The protein below binds the small molecule below.
Small molecule (SMILES): CC(=O)N[C@@H]1[C@@H](O)[C@H](O)[C@@H](CO)O[C@H]1O

Sequence of chain 1.B:
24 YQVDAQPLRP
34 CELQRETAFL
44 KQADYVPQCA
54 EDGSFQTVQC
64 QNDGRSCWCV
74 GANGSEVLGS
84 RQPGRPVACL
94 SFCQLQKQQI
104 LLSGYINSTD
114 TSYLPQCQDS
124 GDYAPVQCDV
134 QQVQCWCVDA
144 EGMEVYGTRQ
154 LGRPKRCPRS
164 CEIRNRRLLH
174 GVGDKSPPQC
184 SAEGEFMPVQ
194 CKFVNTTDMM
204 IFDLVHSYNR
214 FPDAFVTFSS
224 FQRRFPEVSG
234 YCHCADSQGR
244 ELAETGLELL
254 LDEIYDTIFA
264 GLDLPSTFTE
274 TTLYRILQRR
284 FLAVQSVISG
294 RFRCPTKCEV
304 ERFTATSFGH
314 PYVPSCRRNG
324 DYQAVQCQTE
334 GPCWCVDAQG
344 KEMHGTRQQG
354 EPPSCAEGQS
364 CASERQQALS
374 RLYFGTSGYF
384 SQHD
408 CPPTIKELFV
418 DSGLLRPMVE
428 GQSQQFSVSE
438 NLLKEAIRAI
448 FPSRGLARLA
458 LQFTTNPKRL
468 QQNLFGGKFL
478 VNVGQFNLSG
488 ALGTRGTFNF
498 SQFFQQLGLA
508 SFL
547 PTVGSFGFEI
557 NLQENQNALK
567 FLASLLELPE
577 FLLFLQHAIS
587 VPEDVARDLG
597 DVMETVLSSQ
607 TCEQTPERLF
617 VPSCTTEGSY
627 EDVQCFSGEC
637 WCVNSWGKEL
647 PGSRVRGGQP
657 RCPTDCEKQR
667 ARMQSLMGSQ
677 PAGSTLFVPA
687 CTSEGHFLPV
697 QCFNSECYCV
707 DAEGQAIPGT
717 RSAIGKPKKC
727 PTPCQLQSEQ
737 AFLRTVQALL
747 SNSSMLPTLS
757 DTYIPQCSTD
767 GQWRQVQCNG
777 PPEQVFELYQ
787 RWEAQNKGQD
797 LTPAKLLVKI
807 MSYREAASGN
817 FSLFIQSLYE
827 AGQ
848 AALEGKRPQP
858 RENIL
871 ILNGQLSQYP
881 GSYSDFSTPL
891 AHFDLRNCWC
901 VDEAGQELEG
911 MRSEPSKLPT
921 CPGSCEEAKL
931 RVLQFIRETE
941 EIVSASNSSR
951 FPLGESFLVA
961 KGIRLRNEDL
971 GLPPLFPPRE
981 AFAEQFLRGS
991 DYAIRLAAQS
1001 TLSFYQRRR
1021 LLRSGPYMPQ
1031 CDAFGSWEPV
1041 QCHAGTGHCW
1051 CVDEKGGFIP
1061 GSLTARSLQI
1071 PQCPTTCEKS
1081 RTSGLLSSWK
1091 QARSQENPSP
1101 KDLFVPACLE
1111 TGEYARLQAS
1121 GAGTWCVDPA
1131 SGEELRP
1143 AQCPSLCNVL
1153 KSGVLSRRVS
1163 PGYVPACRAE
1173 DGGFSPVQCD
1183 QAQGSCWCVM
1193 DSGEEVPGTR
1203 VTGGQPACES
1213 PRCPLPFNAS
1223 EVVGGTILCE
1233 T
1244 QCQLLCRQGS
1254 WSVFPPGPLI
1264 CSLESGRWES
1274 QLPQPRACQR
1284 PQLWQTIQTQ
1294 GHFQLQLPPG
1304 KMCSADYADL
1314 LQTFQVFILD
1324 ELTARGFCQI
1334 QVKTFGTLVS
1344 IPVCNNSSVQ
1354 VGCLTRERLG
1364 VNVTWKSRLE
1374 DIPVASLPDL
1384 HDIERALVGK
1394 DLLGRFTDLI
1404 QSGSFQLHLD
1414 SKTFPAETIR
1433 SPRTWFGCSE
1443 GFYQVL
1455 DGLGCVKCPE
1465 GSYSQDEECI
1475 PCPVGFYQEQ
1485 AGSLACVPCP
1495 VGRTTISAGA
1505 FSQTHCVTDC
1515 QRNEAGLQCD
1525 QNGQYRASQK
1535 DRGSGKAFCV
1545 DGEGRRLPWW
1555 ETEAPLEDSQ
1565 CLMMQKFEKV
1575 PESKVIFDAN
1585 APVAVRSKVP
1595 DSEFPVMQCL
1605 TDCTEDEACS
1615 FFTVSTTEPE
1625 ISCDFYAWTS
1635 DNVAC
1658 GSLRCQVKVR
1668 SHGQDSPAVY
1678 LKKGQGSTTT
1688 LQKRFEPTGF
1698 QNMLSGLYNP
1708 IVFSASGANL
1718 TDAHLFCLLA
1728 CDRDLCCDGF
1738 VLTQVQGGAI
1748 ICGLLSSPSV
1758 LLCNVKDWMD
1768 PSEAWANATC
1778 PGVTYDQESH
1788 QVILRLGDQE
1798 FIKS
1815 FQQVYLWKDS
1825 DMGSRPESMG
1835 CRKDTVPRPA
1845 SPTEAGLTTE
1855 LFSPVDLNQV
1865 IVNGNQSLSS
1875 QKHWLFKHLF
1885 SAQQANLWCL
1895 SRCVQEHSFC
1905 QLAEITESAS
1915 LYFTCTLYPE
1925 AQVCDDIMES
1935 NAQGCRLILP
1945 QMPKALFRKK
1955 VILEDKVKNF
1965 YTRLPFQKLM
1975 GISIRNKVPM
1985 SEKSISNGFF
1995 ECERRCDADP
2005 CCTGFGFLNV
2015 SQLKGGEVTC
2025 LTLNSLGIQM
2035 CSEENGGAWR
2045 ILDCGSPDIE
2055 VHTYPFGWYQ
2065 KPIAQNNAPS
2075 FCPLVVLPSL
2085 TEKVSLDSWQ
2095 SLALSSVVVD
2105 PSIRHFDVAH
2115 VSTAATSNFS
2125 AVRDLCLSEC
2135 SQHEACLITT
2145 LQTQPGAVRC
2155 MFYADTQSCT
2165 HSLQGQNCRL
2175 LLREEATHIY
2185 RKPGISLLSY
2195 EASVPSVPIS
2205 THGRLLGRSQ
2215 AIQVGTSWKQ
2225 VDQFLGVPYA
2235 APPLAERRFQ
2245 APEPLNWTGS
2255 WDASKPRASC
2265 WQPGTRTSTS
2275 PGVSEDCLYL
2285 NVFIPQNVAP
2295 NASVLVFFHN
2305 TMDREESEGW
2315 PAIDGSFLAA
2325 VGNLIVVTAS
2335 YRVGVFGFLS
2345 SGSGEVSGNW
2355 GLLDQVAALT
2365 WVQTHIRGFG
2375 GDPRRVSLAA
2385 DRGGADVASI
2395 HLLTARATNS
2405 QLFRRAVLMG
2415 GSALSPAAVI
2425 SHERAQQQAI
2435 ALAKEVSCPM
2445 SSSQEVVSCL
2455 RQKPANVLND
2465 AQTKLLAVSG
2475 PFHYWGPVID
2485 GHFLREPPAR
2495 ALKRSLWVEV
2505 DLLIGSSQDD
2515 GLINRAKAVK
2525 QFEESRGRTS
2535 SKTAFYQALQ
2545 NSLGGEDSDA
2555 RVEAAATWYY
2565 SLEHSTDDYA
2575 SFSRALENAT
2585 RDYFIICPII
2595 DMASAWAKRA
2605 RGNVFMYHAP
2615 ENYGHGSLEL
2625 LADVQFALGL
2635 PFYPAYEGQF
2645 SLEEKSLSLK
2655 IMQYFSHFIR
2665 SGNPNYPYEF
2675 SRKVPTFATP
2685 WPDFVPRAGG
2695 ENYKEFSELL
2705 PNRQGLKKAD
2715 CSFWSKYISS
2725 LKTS

Binding-site contacts:
Ligand atom C7 contacts residue ALA2579 of chain 1.B at 4.3 Å (hydrophobic).
Ligand atom O5 contacts residue ARG2585 of chain 1.B at 4.1 Å.
Ligand atom C7 contacts residue ASN2582 of chain 1.B at 3.3 Å.
Ligand atom C5 contacts residue ASN2582 of chain 1.B at 3.6 Å.
Ligand atom O7 contacts residue ASN2582 of chain 1.B at 4.1 Å.
Ligand atom C4 contacts residue ASN2582 of chain 1.B at 4.2 Å.
Ligand atom C1 contacts residue ARG2585 of chain 1.B at 4.2 Å.
Ligand atom N2 contacts residue ASN2582 of chain 1.B at 2.6 Å (h-bond).
Ligand atom C8 contacts residue ALA2579 of chain 1.B at 3.7 Å (hydrophobic).
Ligand atom C3 contacts residue ASN2582 of chain 1.B at 3.8 Å.
Ligand atom O5 contacts residue ASN2582 of chain 1.B at 2.3 Å (h-bond).
Ligand atom C1 contacts residue ASN2582 of chain 1.B at 1.4 Å.
Ligand atom C8 contacts residue ARG2578 of chain 1.B at 3.9 Å.
Ligand atom C8 contacts residue SER2575 of chain 1.B at 4.5 Å.
Ligand atom C2 contacts residue ASN2582 of chain 1.B at 2.5 Å.
Ligand atom C8 contacts residue ASN2582 of chain 1.B at 3.6 Å.